Sequence of chain 38.A:
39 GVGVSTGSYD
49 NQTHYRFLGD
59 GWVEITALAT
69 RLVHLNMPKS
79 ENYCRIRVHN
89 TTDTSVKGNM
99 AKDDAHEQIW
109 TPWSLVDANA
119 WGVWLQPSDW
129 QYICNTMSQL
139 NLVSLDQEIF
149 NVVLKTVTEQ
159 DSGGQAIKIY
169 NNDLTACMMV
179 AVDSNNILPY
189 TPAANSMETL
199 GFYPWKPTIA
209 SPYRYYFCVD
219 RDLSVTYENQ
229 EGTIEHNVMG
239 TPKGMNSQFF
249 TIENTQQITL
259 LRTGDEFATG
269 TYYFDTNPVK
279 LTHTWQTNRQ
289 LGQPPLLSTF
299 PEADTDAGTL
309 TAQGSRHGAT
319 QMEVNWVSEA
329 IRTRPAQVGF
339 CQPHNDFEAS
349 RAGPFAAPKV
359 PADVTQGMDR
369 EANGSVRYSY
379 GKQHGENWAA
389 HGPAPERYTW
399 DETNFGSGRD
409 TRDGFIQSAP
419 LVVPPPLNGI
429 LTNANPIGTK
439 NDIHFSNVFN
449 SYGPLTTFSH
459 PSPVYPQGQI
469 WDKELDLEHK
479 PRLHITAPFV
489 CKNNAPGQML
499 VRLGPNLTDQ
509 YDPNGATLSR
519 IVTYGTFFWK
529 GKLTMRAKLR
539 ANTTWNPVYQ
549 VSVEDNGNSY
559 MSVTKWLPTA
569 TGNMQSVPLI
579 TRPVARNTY

A protein and the small-molecule ligand that binds it are described below.
Small molecule (SMILES): N=c1ccn([C@H]2C[C@H](O[P](=O)(O)OC[C@H]3O[C@@H](n4cnc5c(N)ncnc54)C[C@@H]3O[P](=O)(O)OC[C@H]3O[C@@H](n4cnc5c(N)ncnc54)C[C@@H]3O[P](=O)(O)OC[C@H]3O[C@@H](n4cnc5c(N)ncnc54)C[C@@H]3O)[C@@H](COP(=O)=O)O2)c(=O)[nH]1

Binding-site contacts:
Ligand atom O3' contacts residue GLN137 of chain 38.A at 2.1 Å (h-bond).
Ligand atom N6 contacts residue GLY57 of chain 38.A at 3.7 Å.
Ligand atom C3' contacts residue GLN137 of chain 38.A at 2.6 Å.
Ligand atom OP2 contacts residue ASN139 of chain 38.A at 3.3 Å (h-bond).
Ligand atom O5' contacts residue PRO276 of chain 38.A at 2.8 Å.
Ligand atom N3 contacts residue TRP60 of chain 38.A at 3.0 Å.
Ligand atom OP1 contacts residue PRO276 of chain 38.A at 3.1 Å.
Ligand atom C3' contacts residue PRO276 of chain 38.A at 3.2 Å (hydrophobic).
Ligand atom O4' contacts residue TRP60 of chain 38.A at 4.2 Å.
Ligand atom C4' contacts residue PRO276 of chain 38.A at 3.7 Å (hydrophobic).
Ligand atom O5' contacts residue TRP60 of chain 38.A at 3.8 Å.
Ligand atom C4 contacts residue TRP60 of chain 38.A at 3.5 Å (hydrophobic).
Ligand atom O5' contacts residue GLN137 of chain 38.A at 4.3 Å.
Ligand atom C5' contacts residue PRO276 of chain 38.A at 3.7 Å (hydrophobic).
Ligand atom N1 contacts residue TRP60 of chain 38.A at 3.5 Å.
Ligand atom C5 contacts residue TRP60 of chain 38.A at 3.8 Å (hydrophobic).
Ligand atom N6 contacts residue ASP58 of chain 38.A at 4.3 Å.
Ligand atom C8 contacts residue TRP60 of chain 38.A at 4.4 Å (hydrophobic).
Ligand atom P contacts residue GLN137 of chain 38.A at 3.5 Å.
Ligand atom C2' contacts residue TRP60 of chain 38.A at 4.1 Å (hydrophobic).
Ligand atom OP1 contacts residue ASN275 of chain 38.A at 4.5 Å.
Ligand atom P contacts residue ASN139 of chain 38.A at 3.7 Å.
Ligand atom C6 contacts residue TRP60 of chain 38.A at 3.4 Å (hydrophobic).
Ligand atom C1' contacts residue TRP60 of chain 38.A at 3.5 Å (hydrophobic).
Ligand atom C2 contacts residue TRP60 of chain 38.A at 3.4 Å (hydrophobic).
Ligand atom OP2 contacts residue ARG534 of chain 38.A at 3.6 Å.
Ligand atom C4' contacts residue GLN137 of chain 38.A at 4.1 Å.
Ligand atom N9 contacts residue TRP60 of chain 38.A at 3.8 Å.
Ligand atom N6 contacts residue TRP60 of chain 38.A at 3.0 Å.
Ligand atom C2' contacts residue GLN137 of chain 38.A at 2.9 Å.
Ligand atom N7 contacts residue TRP60 of chain 38.A at 3.9 Å.
Ligand atom OP2 contacts residue PRO276 of chain 38.A at 3.9 Å.
Ligand atom C1' contacts residue GLN137 of chain 38.A at 4.0 Å.
Ligand atom OP2 contacts residue GLN137 of chain 38.A at 3.8 Å.
Ligand atom OP1 contacts residue ASN139 of chain 38.A at 3.1 Å (h-bond).
Ligand atom P contacts residue PRO276 of chain 38.A at 3.8 Å.
Ligand atom OP1 contacts residue GLN137 of chain 38.A at 4.4 Å.
Ligand atom O3' contacts residue TRP60 of chain 38.A at 4.4 Å.
Ligand atom O3' contacts residue PRO276 of chain 38.A at 3.4 Å.
Ligand atom OP2 contacts residue TRP60 of chain 38.A at 4.4 Å.